The small molecule below binds the protein below.
Small molecule (SMILES): COc1ccc(Br)c(OC)c1C(=O)O

Sequence of chain 1.A:
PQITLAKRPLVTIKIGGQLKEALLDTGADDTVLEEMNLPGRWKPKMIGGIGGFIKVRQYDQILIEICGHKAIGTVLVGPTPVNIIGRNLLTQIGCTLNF

Binding-site contacts:
Ligand atom O6 contacts residue 06B1 of chain 1.N at 1.0 Å.
Ligand atom C14 contacts residue 3TL1 of chain 1.J at 4.2 Å.
Ligand atom O13 contacts residue PRO81 of chain 1.B at 3.8 Å.
Ligand atom C14 contacts residue 06B1 of chain 1.N at 2.8 Å.
Ligand atom C9 contacts residue ARG8 of chain 1.B at 4.0 Å.
Ligand atom O6 contacts residue ARG8 of chain 1.B at 3.7 Å.
Ligand atom O13 contacts residue 06B1 of chain 1.N at 1.4 Å.
Ligand atom C8 contacts residue 3TL1 of chain 1.J at 4.4 Å.
Ligand atom C9 contacts residue 06B1 of chain 1.N at 1.3 Å.
Ligand atom C8 contacts residue ARG8 of chain 1.B at 3.4 Å.
Ligand atom C14 contacts residue PRO81 of chain 1.B at 3.6 Å (hydrophobic).
Ligand atom BR contacts residue 3TL1 of chain 1.J at 3.4 Å.
Ligand atom C7 contacts residue 06B1 of chain 1.N at 1.9 Å.
Ligand atom C2 contacts residue 06B1 of chain 1.N at 1.6 Å.
Ligand atom C9 contacts residue 3TL1 of chain 1.J at 3.7 Å.
Ligand atom C5 contacts residue ARG8 of chain 1.B at 3.4 Å.
Ligand atom C10 contacts residue ARG8 of chain 1.B at 4.4 Å.
Ligand atom O1 contacts residue 06B1 of chain 1.N at 1.6 Å.
Ligand atom C10 contacts residue 3TL1 of chain 1.J at 3.6 Å.
Ligand atom BR contacts residue GLY48 of chain 1.A at 3.8 Å.
Ligand atom C4 contacts residue 06B1 of chain 1.N at 1.0 Å.
Ligand atom C8 contacts residue 06B1 of chain 1.N at 0.2 Å.
Ligand atom C14 contacts residue VAL82 of chain 1.B at 4.2 Å (hydrophobic).
Ligand atom C5 contacts residue 06B1 of chain 1.N at 1.2 Å.
Ligand atom BR contacts residue PHE53 of chain 1.A at 4.3 Å.
Ligand atom C2 contacts residue ARG8 of chain 1.B at 4.0 Å.
Ligand atom O1 contacts residue ARG8 of chain 1.B at 3.2 Å (salt-bridge).
Ligand atom C4 contacts residue ARG8 of chain 1.B at 4.0 Å.
Ligand atom O3 contacts residue 06B1 of chain 1.N at 1.7 Å.
Ligand atom C10 contacts residue 06B1 of chain 1.N at 0.7 Å.
Ligand atom BR contacts residue 06B1 of chain 1.N at 1.6 Å.
Ligand atom C12 contacts residue 06B1 of chain 1.N at 1.4 Å.
Ligand atom C12 contacts residue ARG8 of chain 1.B at 4.5 Å.
Ligand atom C12 contacts residue 3TL1 of chain 1.J at 4.3 Å.

Sequence of chain 1.B:
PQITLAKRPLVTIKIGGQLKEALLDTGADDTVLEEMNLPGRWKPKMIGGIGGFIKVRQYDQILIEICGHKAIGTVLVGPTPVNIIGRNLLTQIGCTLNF